This protein binds this small molecule.
Small molecule (SMILES): OCc1ccc(-n2cccc2)cc1

Sequence of chain 1.D:
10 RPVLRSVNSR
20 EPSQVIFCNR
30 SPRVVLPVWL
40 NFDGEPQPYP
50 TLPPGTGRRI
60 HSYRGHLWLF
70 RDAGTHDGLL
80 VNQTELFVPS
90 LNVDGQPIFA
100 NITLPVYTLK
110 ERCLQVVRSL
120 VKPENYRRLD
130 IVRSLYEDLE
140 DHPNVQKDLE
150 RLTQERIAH

Binding-site contacts:
Ligand atom C11 contacts residue ARG70 of chain 1.D at 3.3 Å.
Ligand atom C06 contacts residue GLY77 of chain 1.D at 3.6 Å.
Ligand atom C13 contacts residue ARG70 of chain 1.D at 3.2 Å.
Ligand atom C05 contacts residue ARG70 of chain 1.D at 3.9 Å.
Ligand atom C08 contacts residue GLY77 of chain 1.D at 3.8 Å.
Ligand atom C06 contacts residue ASP147 of chain 1.D at 4.2 Å.
Ligand atom C13 contacts residue ASP147 of chain 1.D at 3.8 Å.
Ligand atom C12 contacts residue GLU84 of chain 1.D at 3.8 Å.
Ligand atom C06 contacts residue ARG70 of chain 1.D at 3.9 Å.
Ligand atom C02 contacts residue TYR106 of chain 1.D at 4.1 Å (hydrophobic).
Ligand atom C10 contacts residue ARG70 of chain 1.D at 3.2 Å.
Ligand atom C05 contacts residue ASP147 of chain 1.D at 3.4 Å.
Ligand atom C03 contacts residue GLY77 of chain 1.D at 4.1 Å.
Ligand atom C04 contacts residue GLY77 of chain 1.D at 4.0 Å.
Ligand atom C10 contacts residue LEU78 of chain 1.D at 3.3 Å (hydrophobic).
Ligand atom N09 contacts residue GLY77 of chain 1.D at 4.1 Å.
Ligand atom C07 contacts residue LEU79 of chain 1.D at 4.2 Å (hydrophobic).
Ligand atom C13 contacts residue LEU151 of chain 1.D at 4.2 Å (hydrophobic).
Ligand atom C12 contacts residue LEU151 of chain 1.D at 3.7 Å (hydrophobic).
Ligand atom C10 contacts residue GLY77 of chain 1.D at 4.1 Å.
Ligand atom C10 contacts residue PHE69 of chain 1.D at 4.1 Å (hydrophobic).
Ligand atom C07 contacts residue LEU78 of chain 1.D at 3.6 Å (hydrophobic).
Ligand atom C02 contacts residue GLU110 of chain 1.D at 3.9 Å.
Ligand atom C12 contacts residue ARG70 of chain 1.D at 3.3 Å.
Ligand atom C08 contacts residue PRO104 of chain 1.D at 3.9 Å (hydrophobic).
Ligand atom N09 contacts residue ASP147 of chain 1.D at 4.1 Å.
Ligand atom N09 contacts residue ARG70 of chain 1.D at 3.2 Å (salt-bridge).
Ligand atom C11 contacts residue LEU68 of chain 1.D at 4.0 Å (hydrophobic).
Ligand atom C02 contacts residue PRO104 of chain 1.D at 4.2 Å (hydrophobic).
Ligand atom C13 contacts residue GLU84 of chain 1.D at 3.6 Å.
Ligand atom C12 contacts residue ASP147 of chain 1.D at 4.2 Å.
Ligand atom C05 contacts residue GLY77 of chain 1.D at 3.8 Å.
Ligand atom C04 contacts residue ASP147 of chain 1.D at 4.2 Å.
Ligand atom N09 contacts residue GLU84 of chain 1.D at 3.8 Å.
Ligand atom O01 contacts residue TYR106 of chain 1.D at 3.4 Å.
Ligand atom C11 contacts residue GLU84 of chain 1.D at 4.1 Å.
Ligand atom N09 contacts residue LEU78 of chain 1.D at 4.2 Å.
Ligand atom O01 contacts residue GLU110 of chain 1.D at 2.9 Å (salt-bridge).
Ligand atom C07 contacts residue GLY77 of chain 1.D at 3.7 Å.
Ligand atom C10 contacts residue GLU84 of chain 1.D at 4.1 Å.